This protein binds this small molecule.
Small molecule (SMILES): CC(=O)N[C@@H]1[C@@H](O)[C@H](O)[C@@H](CO)O[C@H]1O

Binding-site contacts:
Ligand atom O5 contacts residue SER219 of chain 1.F at 3.4 Å.
Ligand atom C1 contacts residue SER219 of chain 1.F at 3.7 Å.
Ligand atom C7 contacts residue ASN217 of chain 1.F at 3.4 Å.
Ligand atom C2 contacts residue ASN217 of chain 1.F at 2.3 Å.
Ligand atom C1 contacts residue VAL220 of chain 1.F at 4.0 Å (hydrophobic).
Ligand atom C5 contacts residue ASN217 of chain 1.F at 3.7 Å.
Ligand atom O7 contacts residue ASN217 of chain 1.F at 3.4 Å (h-bond).
Ligand atom C3 contacts residue ASN217 of chain 1.F at 3.7 Å.
Ligand atom C8 contacts residue ASN217 of chain 1.F at 4.2 Å.
Ligand atom O5 contacts residue VAL220 of chain 1.F at 3.5 Å.
Ligand atom C1 contacts residue ASN217 of chain 1.F at 1.4 Å.
Ligand atom C5 contacts residue SER219 of chain 1.F at 3.5 Å.
Ligand atom O6 contacts residue SER219 of chain 1.F at 4.5 Å.
Ligand atom O5 contacts residue ASN217 of chain 1.F at 2.4 Å (h-bond).
Ligand atom C6 contacts residue SER219 of chain 1.F at 4.0 Å.
Ligand atom N2 contacts residue ASN217 of chain 1.F at 2.7 Å (h-bond).
Ligand atom O6 contacts residue VAL220 of chain 1.F at 4.1 Å.
Ligand atom C4 contacts residue ASN217 of chain 1.F at 4.2 Å.

Sequence of chain 1.F:
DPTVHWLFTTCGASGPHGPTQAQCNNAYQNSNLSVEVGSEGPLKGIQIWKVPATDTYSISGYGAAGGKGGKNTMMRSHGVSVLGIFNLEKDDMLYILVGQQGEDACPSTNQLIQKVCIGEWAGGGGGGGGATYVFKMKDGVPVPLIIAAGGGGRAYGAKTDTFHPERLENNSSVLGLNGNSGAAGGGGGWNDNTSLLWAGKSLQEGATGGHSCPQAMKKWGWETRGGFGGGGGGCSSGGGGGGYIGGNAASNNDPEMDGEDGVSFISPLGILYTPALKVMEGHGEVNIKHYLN